Binding-site contacts:
Ligand atom C2 contacts residue ASN125 of chain 1.B at 2.6 Å.
Ligand atom N2 contacts residue ASN125 of chain 1.B at 3.2 Å (h-bond).
Ligand atom O7 contacts residue ASN125 of chain 1.B at 4.0 Å.
Ligand atom C3 contacts residue ASN125 of chain 1.B at 4.0 Å.
Ligand atom C7 contacts residue ASN125 of chain 1.B at 3.8 Å.
Ligand atom C4 contacts residue ASN125 of chain 1.B at 4.4 Å.
Ligand atom O5 contacts residue ASN125 of chain 1.B at 2.5 Å (h-bond).
Ligand atom C5 contacts residue ASN125 of chain 1.B at 3.8 Å.
Ligand atom C1 contacts residue ASN125 of chain 1.B at 1.5 Å.

Sequence of chain 1.B:
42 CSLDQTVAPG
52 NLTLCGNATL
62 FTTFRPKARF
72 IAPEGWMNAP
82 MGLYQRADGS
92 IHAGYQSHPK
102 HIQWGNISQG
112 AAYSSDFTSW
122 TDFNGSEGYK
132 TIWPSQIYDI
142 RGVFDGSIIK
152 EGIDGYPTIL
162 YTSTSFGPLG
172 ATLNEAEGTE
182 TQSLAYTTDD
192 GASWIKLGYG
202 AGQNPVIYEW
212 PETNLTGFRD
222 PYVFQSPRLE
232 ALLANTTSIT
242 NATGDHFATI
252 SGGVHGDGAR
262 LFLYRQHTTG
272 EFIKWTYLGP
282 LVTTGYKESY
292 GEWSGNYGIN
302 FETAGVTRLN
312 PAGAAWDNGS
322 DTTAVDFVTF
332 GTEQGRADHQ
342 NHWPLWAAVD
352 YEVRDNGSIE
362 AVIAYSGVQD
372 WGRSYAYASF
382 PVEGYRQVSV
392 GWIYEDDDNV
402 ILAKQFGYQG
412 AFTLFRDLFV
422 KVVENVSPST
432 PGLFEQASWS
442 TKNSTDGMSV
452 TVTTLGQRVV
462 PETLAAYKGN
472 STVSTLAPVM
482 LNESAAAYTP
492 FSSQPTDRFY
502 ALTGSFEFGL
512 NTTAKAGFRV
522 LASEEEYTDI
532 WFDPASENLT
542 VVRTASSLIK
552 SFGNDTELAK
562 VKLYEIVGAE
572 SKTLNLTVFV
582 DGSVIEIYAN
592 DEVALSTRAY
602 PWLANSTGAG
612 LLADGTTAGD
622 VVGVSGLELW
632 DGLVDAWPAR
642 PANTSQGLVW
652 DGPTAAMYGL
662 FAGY

The small molecule below binds the protein below.
Small molecule (SMILES): CC(=O)N[C@@H]1[C@@H](O)[C@H](O)[C@@H](CO)O[C@H]1O